Binding-site contacts:
Ligand atom O5 contacts residue TYR131 of chain 1.D at 4.1 Å.
Ligand atom N3 contacts residue LYS123 of chain 1.D at 1.2 Å (salt-bridge).
Ligand atom C8 contacts residue LEU175 of chain 1.D at 4.4 Å (hydrophobic).
Ligand atom C8 contacts residue ASN176 of chain 1.D at 4.0 Å.
Ligand atom O5 contacts residue ASN176 of chain 1.D at 3.3 Å (h-bond).
Ligand atom C2 contacts residue LYS123 of chain 1.D at 4.2 Å.
Ligand atom O5 contacts residue ASP127 of chain 1.D at 4.3 Å.
Ligand atom O2 contacts residue ILE220 of chain 1.D at 4.5 Å.
Ligand atom O3 contacts residue ASN176 of chain 1.D at 4.1 Å.
Ligand atom C7 contacts residue ILE220 of chain 1.D at 4.5 Å (hydrophobic).
Ligand atom O6 contacts residue LYS52 of chain 1.D at 2.9 Å.
Ligand atom O3 contacts residue LYS123 of chain 1.D at 4.5 Å.
Ligand atom C3 contacts residue LYS123 of chain 1.D at 2.4 Å.
Ligand atom C7 contacts residue PRO168 of chain 1.D at 4.3 Å (hydrophobic).
Ligand atom P1 contacts residue ASN176 of chain 1.D at 4.2 Å.
Ligand atom C4 contacts residue LYS123 of chain 1.D at 3.7 Å.
Ligand atom N3 contacts residue ASN176 of chain 1.D at 3.6 Å (h-bond).
Ligand atom N2 contacts residue GLY172 of chain 1.D at 4.0 Å.
Ligand atom C2 contacts residue ILE220 of chain 1.D at 4.3 Å (hydrophobic).
Ligand atom C8 contacts residue LYS123 of chain 1.D at 4.3 Å.
Ligand atom O2 contacts residue ASP216 of chain 1.D at 4.4 Å.
Ligand atom O4 contacts residue ASN176 of chain 1.D at 4.0 Å.
Ligand atom C3 contacts residue GLY172 of chain 1.D at 3.9 Å.
Ligand atom N3 contacts residue GLY172 of chain 1.D at 3.7 Å.
Ligand atom P1 contacts residue LYS52 of chain 1.D at 4.2 Å.
Ligand atom O3 contacts residue LYS52 of chain 1.D at 4.3 Å.
Ligand atom N2 contacts residue LYS123 of chain 1.D at 2.8 Å (salt-bridge).
Ligand atom C1 contacts residue ILE220 of chain 1.D at 4.4 Å (hydrophobic).
Ligand atom O1 contacts residue LYS52 of chain 1.D at 4.4 Å.

This small molecule binds to this protein.
Small molecule (SMILES): Cc1nc(/N=N/c2ccc(C(=O)O)cc2)c(COP(=O)(O)O)c(C=O)c1O

Sequence of chain 1.D:
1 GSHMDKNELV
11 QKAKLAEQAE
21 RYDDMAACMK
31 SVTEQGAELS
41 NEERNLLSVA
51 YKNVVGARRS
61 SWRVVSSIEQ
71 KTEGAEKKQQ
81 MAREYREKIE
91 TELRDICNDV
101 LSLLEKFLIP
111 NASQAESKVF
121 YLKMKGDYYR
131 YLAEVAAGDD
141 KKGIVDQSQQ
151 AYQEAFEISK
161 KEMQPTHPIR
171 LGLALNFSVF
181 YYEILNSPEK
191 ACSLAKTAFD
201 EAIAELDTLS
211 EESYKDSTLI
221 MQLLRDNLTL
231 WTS